A small-molecule ligand and the protein it binds are described below.
Small molecule (SMILES): COc1c(C)c2c(c(O)c1C/C=C(\C)CCC(=O)O)C(=O)OC2

Sequence of chain 4.A:
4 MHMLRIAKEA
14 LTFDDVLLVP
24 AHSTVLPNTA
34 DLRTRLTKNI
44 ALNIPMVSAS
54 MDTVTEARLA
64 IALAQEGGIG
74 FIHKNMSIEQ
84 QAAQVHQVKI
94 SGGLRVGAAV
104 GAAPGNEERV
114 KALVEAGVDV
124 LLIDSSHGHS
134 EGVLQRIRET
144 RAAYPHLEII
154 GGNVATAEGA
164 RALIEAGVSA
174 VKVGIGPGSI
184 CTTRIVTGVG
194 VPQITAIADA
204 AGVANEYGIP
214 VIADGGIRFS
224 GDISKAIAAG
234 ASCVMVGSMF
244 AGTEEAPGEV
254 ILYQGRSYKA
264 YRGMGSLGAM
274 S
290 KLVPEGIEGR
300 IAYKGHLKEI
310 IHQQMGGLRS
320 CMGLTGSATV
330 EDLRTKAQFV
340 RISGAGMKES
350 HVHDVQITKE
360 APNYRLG

Binding-site contacts:
Ligand atom C6 contacts residue SER129 of chain 4.A at 3.4 Å.
Ligand atom C14 contacts residue IMP1 of chain 4.C at 3.7 Å.
Ligand atom C16 contacts residue IMP1 of chain 4.C at 3.4 Å.
Ligand atom C1 contacts residue IMP1 of chain 4.C at 3.6 Å.
Ligand atom C10 contacts residue IMP1 of chain 4.C at 3.9 Å.
Ligand atom C17 contacts residue GLY268 of chain 4.A at 3.7 Å.
Ligand atom O5 contacts residue SER129 of chain 4.A at 2.7 Å (h-bond).
Ligand atom C2 contacts residue GLY268 of chain 4.A at 4.0 Å.
Ligand atom C9 contacts residue MET267 of chain 4.A at 3.3 Å (hydrophobic).
Ligand atom C12 contacts residue SER128 of chain 4.A at 4.0 Å.
Ligand atom C12 contacts residue IMP1 of chain 4.C at 3.7 Å.
Ligand atom C1 contacts residue GLY179 of chain 4.A at 3.9 Å.
Ligand atom C15 contacts residue SER129 of chain 4.A at 3.6 Å.
Ligand atom C17 contacts residue IMP1 of chain 4.C at 3.7 Å.
Ligand atom C10 contacts residue GLY177 of chain 4.A at 3.0 Å.
Ligand atom C7 contacts residue ASN156 of chain 4.A at 3.7 Å.
Ligand atom C10 contacts residue ASN156 of chain 4.A at 3.5 Å.
Ligand atom O2 contacts residue GLY177 of chain 4.A at 3.2 Å (h-bond).
Ligand atom O2 contacts residue GLY179 of chain 4.A at 3.4 Å (h-bond).
Ligand atom O1 contacts residue THR186 of chain 4.A at 2.8 Å (h-bond).
Ligand atom O6 contacts residue SER128 of chain 4.A at 3.5 Å.
Ligand atom O4 contacts residue SER129 of chain 4.A at 3.9 Å.
Ligand atom O2 contacts residue ILE178 of chain 4.A at 3.6 Å.
Ligand atom C7 contacts residue IMP1 of chain 4.C at 3.4 Å.
Ligand atom C7 contacts residue SER128 of chain 4.A at 3.7 Å.
Ligand atom C9 contacts residue GLY268 of chain 4.A at 3.9 Å.
Ligand atom C8 contacts residue ASP127 of chain 4.A at 3.8 Å.
Ligand atom O4 contacts residue THR186 of chain 4.A at 3.7 Å.
Ligand atom C8 contacts residue SER129 of chain 4.A at 4.0 Å.
Ligand atom C1 contacts residue THR186 of chain 4.A at 3.9 Å.
Ligand atom O1 contacts residue IMP1 of chain 4.C at 3.5 Å.
Ligand atom C15 contacts residue IMP1 of chain 4.C at 3.3 Å.
Ligand atom C11 contacts residue SER129 of chain 4.A at 3.8 Å.
Ligand atom C11 contacts residue IMP1 of chain 4.C at 3.9 Å.
Ligand atom O6 contacts residue SER129 of chain 4.A at 3.0 Å (h-bond).
Ligand atom O4 contacts residue IMP1 of chain 4.C at 3.0 Å.
Ligand atom O1 contacts residue CYS184 of chain 4.A at 3.7 Å.
Ligand atom O1 contacts residue GLY179 of chain 4.A at 3.6 Å (h-bond).
Ligand atom C8 contacts residue SER128 of chain 4.A at 3.9 Å.
Ligand atom C16 contacts residue SER129 of chain 4.A at 3.6 Å.